Sequence of chain 1.B:
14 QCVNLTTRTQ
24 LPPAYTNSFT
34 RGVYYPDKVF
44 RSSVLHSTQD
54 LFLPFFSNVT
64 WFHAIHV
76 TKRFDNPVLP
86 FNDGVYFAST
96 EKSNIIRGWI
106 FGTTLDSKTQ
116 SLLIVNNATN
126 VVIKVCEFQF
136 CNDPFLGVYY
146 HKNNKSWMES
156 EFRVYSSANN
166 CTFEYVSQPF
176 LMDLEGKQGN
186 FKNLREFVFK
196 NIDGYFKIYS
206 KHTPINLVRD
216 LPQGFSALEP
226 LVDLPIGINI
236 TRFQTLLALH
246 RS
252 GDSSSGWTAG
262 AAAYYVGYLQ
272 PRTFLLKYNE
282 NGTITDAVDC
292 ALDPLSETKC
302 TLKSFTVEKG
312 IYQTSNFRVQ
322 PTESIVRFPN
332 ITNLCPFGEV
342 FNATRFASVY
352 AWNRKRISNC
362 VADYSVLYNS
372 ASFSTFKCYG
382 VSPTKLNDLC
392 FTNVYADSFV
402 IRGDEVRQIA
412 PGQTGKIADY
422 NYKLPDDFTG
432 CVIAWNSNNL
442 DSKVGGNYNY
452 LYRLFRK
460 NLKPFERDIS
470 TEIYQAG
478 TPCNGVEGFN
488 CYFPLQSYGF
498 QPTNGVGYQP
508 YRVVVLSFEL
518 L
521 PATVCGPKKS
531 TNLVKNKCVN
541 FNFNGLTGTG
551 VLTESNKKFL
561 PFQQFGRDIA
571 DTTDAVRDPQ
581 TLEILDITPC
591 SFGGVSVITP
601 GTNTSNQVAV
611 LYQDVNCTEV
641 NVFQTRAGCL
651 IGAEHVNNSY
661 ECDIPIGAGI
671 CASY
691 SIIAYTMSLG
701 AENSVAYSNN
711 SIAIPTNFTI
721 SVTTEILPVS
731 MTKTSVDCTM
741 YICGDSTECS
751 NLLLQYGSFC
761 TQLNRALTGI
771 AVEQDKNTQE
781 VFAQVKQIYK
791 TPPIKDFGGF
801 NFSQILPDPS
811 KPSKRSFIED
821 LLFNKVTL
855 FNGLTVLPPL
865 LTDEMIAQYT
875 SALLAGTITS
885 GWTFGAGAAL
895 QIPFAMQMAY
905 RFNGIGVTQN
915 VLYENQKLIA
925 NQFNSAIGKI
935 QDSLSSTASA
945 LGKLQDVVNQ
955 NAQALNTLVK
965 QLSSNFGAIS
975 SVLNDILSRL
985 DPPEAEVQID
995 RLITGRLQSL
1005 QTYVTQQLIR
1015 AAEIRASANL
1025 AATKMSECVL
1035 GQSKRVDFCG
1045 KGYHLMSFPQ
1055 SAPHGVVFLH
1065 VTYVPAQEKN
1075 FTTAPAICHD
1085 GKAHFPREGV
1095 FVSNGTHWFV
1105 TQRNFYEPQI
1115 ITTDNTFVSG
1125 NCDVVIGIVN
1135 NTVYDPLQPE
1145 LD

Binding-site contacts:
Ligand atom C1 contacts residue TYR28 of chain 1.B at 4.4 Å (hydrophobic).
Ligand atom O7 contacts residue ASN61 of chain 1.B at 3.6 Å.
Ligand atom C1 contacts residue ASN61 of chain 1.B at 1.4 Å.
Ligand atom C7 contacts residue ASN61 of chain 1.B at 3.5 Å.
Ligand atom O6 contacts residue TYR28 of chain 1.B at 3.9 Å.
Ligand atom C2 contacts residue ASN61 of chain 1.B at 2.5 Å.
Ligand atom N2 contacts residue ASN61 of chain 1.B at 2.9 Å (h-bond).
Ligand atom C5 contacts residue ASN61 of chain 1.B at 3.7 Å.
Ligand atom C4 contacts residue ASN61 of chain 1.B at 4.3 Å.
Ligand atom O5 contacts residue TYR28 of chain 1.B at 4.4 Å.
Ligand atom O5 contacts residue ASN61 of chain 1.B at 2.4 Å (h-bond).
Ligand atom C3 contacts residue ASN61 of chain 1.B at 3.8 Å.

The small molecule below binds the protein below.
Small molecule (SMILES): CC(=O)N[C@@H]1[C@@H](O)[C@H](O)[C@@H](CO)O[C@H]1O